Binding-site contacts:
Ligand atom C1 contacts residue LEU132 of chain 1.A at 4.3 Å (hydrophobic).
Ligand atom C2 contacts residue SER129 of chain 1.A at 4.0 Å.
Ligand atom C3 contacts residue PRO120 of chain 1.A at 4.1 Å (hydrophobic).
Ligand atom O4 contacts residue PHE118 of chain 1.A at 4.1 Å.
Ligand atom O1 contacts residue PRO181 of chain 2.A at 3.7 Å.
Ligand atom C2 contacts residue LEU132 of chain 1.A at 3.8 Å (hydrophobic).
Ligand atom O4 contacts residue PRO120 of chain 1.A at 4.1 Å.
Ligand atom C1 contacts residue PHE118 of chain 1.A at 3.7 Å (hydrophobic).
Ligand atom C1 contacts residue PRO181 of chain 2.A at 4.4 Å (hydrophobic).
Ligand atom C3 contacts residue PHE118 of chain 1.A at 3.5 Å (hydrophobic).
Ligand atom O3 contacts residue GLY130 of chain 1.A at 4.4 Å.
Ligand atom O3 contacts residue SER129 of chain 1.A at 3.0 Å (h-bond).
Ligand atom C3 contacts residue LEU132 of chain 1.A at 4.1 Å (hydrophobic).
Ligand atom O3 contacts residue LEU132 of chain 1.A at 3.1 Å (h-bond).
Ligand atom C3 contacts residue TYR131 of chain 1.A at 3.7 Å (hydrophobic).
Ligand atom O1 contacts residue LEU132 of chain 1.A at 3.8 Å.
Ligand atom O4 contacts residue TYR131 of chain 1.A at 4.3 Å.
Ligand atom O4 contacts residue SER124 of chain 1.A at 3.5 Å.
Ligand atom O1 contacts residue PHE118 of chain 1.A at 4.0 Å.
Ligand atom O3 contacts residue TYR131 of chain 1.A at 3.7 Å.
Ligand atom O2 contacts residue PHE118 of chain 1.A at 3.7 Å.
Ligand atom C2 contacts residue PHE118 of chain 1.A at 3.9 Å (hydrophobic).
Ligand atom C2 contacts residue TYR131 of chain 1.A at 4.5 Å (hydrophobic).

The protein below binds the small molecule below.
Small molecule (SMILES): O=C(O)C(=O)CO

Sequence of chain 1.A:
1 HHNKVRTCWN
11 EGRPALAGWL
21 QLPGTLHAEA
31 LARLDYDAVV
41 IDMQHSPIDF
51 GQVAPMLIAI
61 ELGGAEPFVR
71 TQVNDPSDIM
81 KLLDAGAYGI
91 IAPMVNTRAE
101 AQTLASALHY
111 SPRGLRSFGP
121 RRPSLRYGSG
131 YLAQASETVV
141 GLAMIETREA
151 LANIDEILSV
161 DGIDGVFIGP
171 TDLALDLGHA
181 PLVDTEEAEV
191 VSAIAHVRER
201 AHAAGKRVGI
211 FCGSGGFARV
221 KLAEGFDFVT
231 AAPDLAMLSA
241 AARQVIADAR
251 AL

Sequence of chain 2.A:
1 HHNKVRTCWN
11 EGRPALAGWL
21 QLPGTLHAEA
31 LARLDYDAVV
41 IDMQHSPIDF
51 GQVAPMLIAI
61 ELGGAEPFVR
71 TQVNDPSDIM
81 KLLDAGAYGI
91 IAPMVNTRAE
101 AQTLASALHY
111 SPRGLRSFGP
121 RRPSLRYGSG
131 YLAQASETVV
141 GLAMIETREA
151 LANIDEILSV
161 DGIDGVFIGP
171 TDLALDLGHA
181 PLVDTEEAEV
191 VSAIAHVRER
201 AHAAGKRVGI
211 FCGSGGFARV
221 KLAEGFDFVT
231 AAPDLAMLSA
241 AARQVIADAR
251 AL